Sequence of chain 1.D:
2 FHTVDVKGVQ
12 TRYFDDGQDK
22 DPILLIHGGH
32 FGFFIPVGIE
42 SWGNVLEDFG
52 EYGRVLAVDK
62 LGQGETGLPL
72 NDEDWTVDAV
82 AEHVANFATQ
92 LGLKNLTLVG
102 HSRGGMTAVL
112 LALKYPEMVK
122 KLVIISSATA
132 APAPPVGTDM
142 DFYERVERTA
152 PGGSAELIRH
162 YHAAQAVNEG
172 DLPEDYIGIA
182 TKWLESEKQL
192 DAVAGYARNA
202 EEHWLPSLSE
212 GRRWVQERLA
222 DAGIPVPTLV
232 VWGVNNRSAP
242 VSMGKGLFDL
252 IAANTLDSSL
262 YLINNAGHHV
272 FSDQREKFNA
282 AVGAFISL

This protein binds this small molecule.
Small molecule (SMILES): O=C(O)c1ccccc1C(=O)O

Binding-site contacts:
Ligand atom O11 contacts residue GLY30 of chain 1.D at 3.6 Å.
Ligand atom C1 contacts residue TYR144 of chain 1.D at 3.8 Å (hydrophobic).
Ligand atom O9 contacts residue SER127 of chain 1.D at 3.3 Å (h-bond).
Ligand atom C3 contacts residue THR130 of chain 1.D at 3.7 Å.
Ligand atom C5 contacts residue ARG104 of chain 1.D at 3.2 Å.
Ligand atom C10 contacts residue ARG104 of chain 1.D at 3.5 Å.
Ligand atom O9 contacts residue TYR144 of chain 1.D at 3.9 Å.
Ligand atom O9 contacts residue ALA129 of chain 1.D at 3.6 Å.
Ligand atom O8 contacts residue SER103 of chain 1.D at 3.2 Å.
Ligand atom O8 contacts residue SER128 of chain 1.D at 3.5 Å.
Ligand atom C7 contacts residue ALA129 of chain 1.D at 3.5 Å (hydrophobic).
Ligand atom O11 contacts residue ARG104 of chain 1.D at 2.3 Å (salt-bridge).
Ligand atom O8 contacts residue THR130 of chain 1.D at 2.8 Å (h-bond).
Ligand atom O9 contacts residue SER103 of chain 1.D at 3.6 Å.
Ligand atom C2 contacts residue ARG104 of chain 1.D at 3.8 Å.
Ligand atom O11 contacts residue GLY29 of chain 1.D at 3.9 Å.
Ligand atom C4 contacts residue ARG104 of chain 1.D at 3.8 Å.
Ligand atom C6 contacts residue ARG104 of chain 1.D at 3.2 Å.
Ligand atom O12 contacts residue TYR144 of chain 1.D at 3.7 Å.
Ligand atom C2 contacts residue TYR144 of chain 1.D at 3.8 Å (hydrophobic).
Ligand atom C6 contacts residue TYR144 of chain 1.D at 3.4 Å (hydrophobic).
Ligand atom C2 contacts residue SER103 of chain 1.D at 3.6 Å.
Ligand atom C4 contacts residue TYR144 of chain 1.D at 3.9 Å (hydrophobic).
Ligand atom O12 contacts residue HIS269 of chain 1.D at 3.1 Å.
Ligand atom O12 contacts residue SER103 of chain 1.D at 2.6 Å.
Ligand atom O8 contacts residue ALA129 of chain 1.D at 2.7 Å (h-bond).
Ligand atom C10 contacts residue GLY30 of chain 1.D at 3.8 Å.
Ligand atom C5 contacts residue ASP140 of chain 1.D at 3.3 Å.
Ligand atom C5 contacts residue TYR144 of chain 1.D at 3.5 Å (hydrophobic).
Ligand atom C10 contacts residue SER103 of chain 1.D at 2.3 Å.
Ligand atom C7 contacts residue THR130 of chain 1.D at 3.7 Å.
Ligand atom C10 contacts residue HIS269 of chain 1.D at 3.7 Å.
Ligand atom C1 contacts residue ARG104 of chain 1.D at 3.8 Å.
Ligand atom O9 contacts residue HIS269 of chain 1.D at 2.6 Å (h-bond).
Ligand atom C4 contacts residue ASP140 of chain 1.D at 3.8 Å.
Ligand atom O11 contacts residue SER103 of chain 1.D at 1.4 Å.
Ligand atom O8 contacts residue ARG104 of chain 1.D at 3.8 Å.
Ligand atom O12 contacts residue GLY30 of chain 1.D at 3.8 Å.
Ligand atom C7 contacts residue SER103 of chain 1.D at 3.5 Å.
Ligand atom C7 contacts residue HIS269 of chain 1.D at 3.7 Å.